Binding-site contacts:
Ligand atom C9 contacts residue TRP79 of chain 2.B at 3.8 Å (hydrophobic).
Ligand atom C8 contacts residue LEU110 of chain 2.B at 3.9 Å (hydrophobic).
Ligand atom N2 contacts residue VAL47 of chain 2.B at 3.3 Å.
Ligand atom N3 contacts residue ASN23 of chain 2.B at 3.0 Å (h-bond).
Ligand atom C9 contacts residue VAL47 of chain 2.B at 3.4 Å (hydrophobic).
Ligand atom C2 contacts residue TRP120 of chain 3.A at 3.8 Å (hydrophobic).
Ligand atom C3 contacts residue ASN23 of chain 2.B at 3.9 Å.
Ligand atom C6 contacts residue TRP108 of chain 2.B at 3.5 Å (hydrophobic).
Ligand atom N3 contacts residue LEU25 of chain 2.B at 3.9 Å.
Ligand atom C3 contacts residue SER27 of chain 2.B at 3.8 Å.
Ligand atom O11 contacts residue ASN49 of chain 2.B at 2.8 Å (h-bond).
Ligand atom C10 contacts residue ASN49 of chain 2.B at 3.4 Å.
Ligand atom C8 contacts residue VAL47 of chain 2.B at 3.6 Å (hydrophobic).
Ligand atom C5 contacts residue TRP108 of chain 2.B at 3.7 Å (hydrophobic).
Ligand atom C4 contacts residue VAL47 of chain 2.B at 3.4 Å (hydrophobic).
Ligand atom C3 contacts residue LEU25 of chain 2.B at 3.8 Å (hydrophobic).
Ligand atom C10 contacts residue TRP79 of chain 2.B at 3.6 Å (hydrophobic).
Ligand atom C3 contacts residue TYR43 of chain 2.B at 3.5 Å (hydrophobic).
Ligand atom O11 contacts residue GLY48 of chain 2.B at 3.2 Å.
Ligand atom C7 contacts residue VAL47 of chain 2.B at 3.2 Å (hydrophobic).
Ligand atom O12 contacts residue SER88 of chain 2.B at 3.0 Å (h-bond).
Ligand atom N3 contacts residue ASP128 of chain 2.B at 3.7 Å.
Ligand atom N3 contacts residue SER27 of chain 2.B at 2.8 Å (h-bond).
Ligand atom S1 contacts residue TRP79 of chain 2.B at 3.7 Å.
Ligand atom S1 contacts residue TRP92 of chain 2.B at 3.9 Å.
Ligand atom N1 contacts residue LEU25 of chain 2.B at 4.0 Å.
Ligand atom C11 contacts residue SER88 of chain 2.B at 4.0 Å.
Ligand atom C4 contacts residue TRP120 of chain 3.A at 3.8 Å (hydrophobic).
Ligand atom N2 contacts residue SER45 of chain 2.B at 3.2 Å (h-bond).
Ligand atom C7 contacts residue TRP79 of chain 2.B at 3.9 Å (hydrophobic).
Ligand atom C11 contacts residue ASN49 of chain 2.B at 3.5 Å.
Ligand atom C9 contacts residue ALA50 of chain 2.B at 3.9 Å (hydrophobic).
Ligand atom C3 contacts residue ASP128 of chain 2.B at 3.7 Å.
Ligand atom C9 contacts residue GLY48 of chain 2.B at 4.0 Å.
Ligand atom C7 contacts residue SER45 of chain 2.B at 3.4 Å.
Ligand atom O12 contacts residue ALA86 of chain 2.B at 3.7 Å.
Ligand atom C5 contacts residue ASP128 of chain 2.B at 4.0 Å.
Ligand atom N1 contacts residue ASP128 of chain 2.B at 2.9 Å (salt-bridge).
Ligand atom N3 contacts residue TYR43 of chain 2.B at 2.6 Å (h-bond).
Ligand atom S1 contacts residue THR90 of chain 2.B at 3.3 Å (h-bond).

Sequence of chain 2.B:
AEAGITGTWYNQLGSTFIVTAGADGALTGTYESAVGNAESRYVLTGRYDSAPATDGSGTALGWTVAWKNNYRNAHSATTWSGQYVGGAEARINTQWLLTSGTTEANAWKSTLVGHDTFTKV

This protein binds this small molecule.
Small molecule (SMILES): N=C1N[C@H]2[C@H](CS[C@H]2CCCCC(=O)O)N1

Sequence of chain 3.A:
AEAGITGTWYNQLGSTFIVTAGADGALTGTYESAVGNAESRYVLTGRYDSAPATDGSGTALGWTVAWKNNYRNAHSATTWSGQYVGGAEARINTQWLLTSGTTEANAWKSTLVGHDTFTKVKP